Binding-site contacts:
Ligand atom C contacts residue HIS38 of chain 1.B at 4.2 Å.
Ligand atom C contacts residue SER62 of chain 1.B at 4.0 Å.
Ligand atom N contacts residue GLU252 of chain 1.B at 3.1 Å (salt-bridge).
Ligand atom C1 contacts residue GLU252 of chain 1.B at 4.0 Å.
Ligand atom C10 contacts residue SER27 of chain 1.B at 4.3 Å.
Ligand atom C8 contacts residue LEU29 of chain 1.B at 3.5 Å (hydrophobic).
Ligand atom C8 contacts residue CYS36 of chain 1.B at 3.9 Å (hydrophobic).
Ligand atom C7 contacts residue CYS36 of chain 1.B at 4.2 Å (hydrophobic).
Ligand atom C12 contacts residue HIS250 of chain 1.B at 4.3 Å.
Ligand atom C4 contacts residue GLU252 of chain 1.B at 4.2 Å.
Ligand atom C9 contacts residue LEU29 of chain 1.B at 4.3 Å (hydrophobic).
Ligand atom O contacts residue LYS66 of chain 1.B at 4.1 Å.
Ligand atom C2 contacts residue HIS250 of chain 1.B at 3.5 Å.
Ligand atom C7 contacts residue HIS38 of chain 1.B at 3.6 Å.
Ligand atom C12 contacts residue GLU252 of chain 1.B at 4.0 Å.
Ligand atom C contacts residue ARG246 of chain 1.B at 4.0 Å.
Ligand atom C9 contacts residue HIS38 of chain 1.B at 3.7 Å.
Ligand atom C4 contacts residue ARG246 of chain 1.B at 4.3 Å.
Ligand atom C2 contacts residue GLU252 of chain 1.B at 3.4 Å.
Ligand atom C8 contacts residue HIS38 of chain 1.B at 3.7 Å.
Ligand atom C6 contacts residue SER62 of chain 1.B at 4.2 Å.
Ligand atom C10 contacts residue HIS38 of chain 1.B at 3.6 Å.
Ligand atom C7 contacts residue LEU29 of chain 1.B at 4.3 Å (hydrophobic).
Ligand atom C11 contacts residue GLU252 of chain 1.B at 4.1 Å.
Ligand atom C3 contacts residue GLU252 of chain 1.B at 3.4 Å.
Ligand atom C11 contacts residue HIS250 of chain 1.B at 3.5 Å.
Ligand atom C7 contacts residue ARG246 of chain 1.B at 3.4 Å.
Ligand atom O contacts residue GLU252 of chain 1.B at 3.0 Å.
Ligand atom C3 contacts residue ARG246 of chain 1.B at 4.0 Å.
Ligand atom C9 contacts residue SER27 of chain 1.B at 3.7 Å.
Ligand atom O1 contacts residue LYS66 of chain 1.B at 3.2 Å (salt-bridge).
Ligand atom C6 contacts residue ARG246 of chain 1.B at 3.3 Å.
Ligand atom C6 contacts residue HIS38 of chain 1.B at 3.5 Å.
Ligand atom C12 contacts residue LYS66 of chain 1.B at 3.8 Å.
Ligand atom N contacts residue HIS250 of chain 1.B at 4.3 Å.
Ligand atom C5 contacts residue HIS38 of chain 1.B at 3.5 Å.
Ligand atom C contacts residue GLU252 of chain 1.B at 3.9 Å.
Ligand atom C4 contacts residue HIS38 of chain 1.B at 4.1 Å.
Ligand atom C8 contacts residue SER27 of chain 1.B at 4.2 Å.
Ligand atom C5 contacts residue ARG246 of chain 1.B at 4.0 Å.

Sequence of chain 1.B:
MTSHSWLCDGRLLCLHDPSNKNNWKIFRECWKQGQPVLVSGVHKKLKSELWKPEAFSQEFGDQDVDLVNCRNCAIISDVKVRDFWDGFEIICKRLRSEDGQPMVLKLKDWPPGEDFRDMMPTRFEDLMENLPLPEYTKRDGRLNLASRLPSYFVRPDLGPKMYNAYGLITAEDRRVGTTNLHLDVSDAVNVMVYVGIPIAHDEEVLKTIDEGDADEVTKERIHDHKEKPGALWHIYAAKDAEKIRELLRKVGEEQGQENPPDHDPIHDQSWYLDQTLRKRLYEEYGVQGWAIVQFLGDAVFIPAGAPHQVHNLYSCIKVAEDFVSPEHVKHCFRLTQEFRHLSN

The protein below binds the small molecule below.
Small molecule (SMILES): O=C(O)CN1CCC(c2ccccc2)CC1